The protein below binds the small molecule below.
Small molecule (SMILES): CC(=O)N[C@H]1[C@H](O[C@H]2[C@H](O)[C@@H](NC(C)=O)CO[C@@H]2CO)O[C@H](CO)[C@@H](O)[C@@H]1O

Binding-site contacts:
Ligand atom O6 contacts residue LEU52 of chain 1.H at 3.4 Å.
Ligand atom C1 contacts residue THR309 of chain 1.G at 3.5 Å.
Ligand atom C4 contacts residue ASN28 of chain 1.G at 4.2 Å.
Ligand atom C5 contacts residue THR309 of chain 1.G at 4.3 Å.
Ligand atom C7 contacts residue ASN28 of chain 1.G at 3.7 Å.
Ligand atom O6 contacts residue THR309 of chain 1.G at 4.0 Å.
Ligand atom C6 contacts residue THR30 of chain 1.G at 4.1 Å.
Ligand atom C2 contacts residue ASN28 of chain 1.G at 2.5 Å.
Ligand atom C6 contacts residue THR309 of chain 1.G at 4.1 Å.
Ligand atom C5 contacts residue ASN28 of chain 1.G at 3.7 Å.
Ligand atom C8 contacts residue THR30 of chain 1.G at 3.4 Å.
Ligand atom O5 contacts residue ASN28 of chain 1.G at 2.4 Å (h-bond).
Ligand atom C1 contacts residue ASN28 of chain 1.G at 1.4 Å.
Ligand atom C3 contacts residue ASN28 of chain 1.G at 3.8 Å.
Ligand atom O7 contacts residue ASN28 of chain 1.G at 4.1 Å.
Ligand atom N2 contacts residue ASN28 of chain 1.G at 2.9 Å (h-bond).
Ligand atom C6 contacts residue LEU52 of chain 1.H at 4.1 Å (hydrophobic).
Ligand atom O5 contacts residue THR309 of chain 1.G at 3.0 Å (h-bond).

Sequence of chain 1.G:
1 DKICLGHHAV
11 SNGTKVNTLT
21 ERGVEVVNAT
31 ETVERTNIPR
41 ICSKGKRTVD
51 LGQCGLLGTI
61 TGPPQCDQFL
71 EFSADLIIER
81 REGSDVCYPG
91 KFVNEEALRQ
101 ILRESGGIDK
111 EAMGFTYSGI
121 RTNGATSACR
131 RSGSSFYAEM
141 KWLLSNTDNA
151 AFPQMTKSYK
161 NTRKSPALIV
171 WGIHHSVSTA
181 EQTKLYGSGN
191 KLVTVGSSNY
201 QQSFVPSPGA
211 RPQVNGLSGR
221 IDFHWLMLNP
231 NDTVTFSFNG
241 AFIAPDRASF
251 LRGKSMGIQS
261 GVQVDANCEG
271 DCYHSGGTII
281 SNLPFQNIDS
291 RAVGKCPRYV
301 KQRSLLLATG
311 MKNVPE

Sequence of chain 1.H:
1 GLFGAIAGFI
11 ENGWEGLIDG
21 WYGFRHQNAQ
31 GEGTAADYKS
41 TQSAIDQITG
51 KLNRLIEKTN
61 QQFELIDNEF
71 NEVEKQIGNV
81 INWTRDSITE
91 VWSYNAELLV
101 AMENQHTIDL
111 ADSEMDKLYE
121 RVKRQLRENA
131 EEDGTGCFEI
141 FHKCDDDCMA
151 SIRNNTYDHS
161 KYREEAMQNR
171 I